Binding-site contacts:
Ligand atom C4 contacts residue ASN830 of chain 1.C at 4.2 Å.
Ligand atom O6 contacts residue GLN833 of chain 1.C at 4.0 Å.
Ligand atom C7 contacts residue ASN830 of chain 1.C at 3.6 Å.
Ligand atom C3 contacts residue ASN830 of chain 1.C at 3.8 Å.
Ligand atom O5 contacts residue SER832 of chain 1.C at 3.4 Å (h-bond).
Ligand atom C5 contacts residue SER832 of chain 1.C at 3.7 Å.
Ligand atom C6 contacts residue GLN833 of chain 1.C at 3.5 Å.
Ligand atom N2 contacts residue ASN830 of chain 1.C at 3.0 Å (h-bond).
Ligand atom C1 contacts residue SER832 of chain 1.C at 3.6 Å.
Ligand atom C6 contacts residue SER832 of chain 1.C at 4.1 Å.
Ligand atom C1 contacts residue ASN830 of chain 1.C at 1.4 Å.
Ligand atom O5 contacts residue ASN830 of chain 1.C at 2.3 Å (h-bond).
Ligand atom C2 contacts residue ASN830 of chain 1.C at 2.5 Å.
Ligand atom C5 contacts residue ASN830 of chain 1.C at 3.6 Å.
Ligand atom O7 contacts residue ASN830 of chain 1.C at 3.6 Å (h-bond).

Sequence of chain 1.C:
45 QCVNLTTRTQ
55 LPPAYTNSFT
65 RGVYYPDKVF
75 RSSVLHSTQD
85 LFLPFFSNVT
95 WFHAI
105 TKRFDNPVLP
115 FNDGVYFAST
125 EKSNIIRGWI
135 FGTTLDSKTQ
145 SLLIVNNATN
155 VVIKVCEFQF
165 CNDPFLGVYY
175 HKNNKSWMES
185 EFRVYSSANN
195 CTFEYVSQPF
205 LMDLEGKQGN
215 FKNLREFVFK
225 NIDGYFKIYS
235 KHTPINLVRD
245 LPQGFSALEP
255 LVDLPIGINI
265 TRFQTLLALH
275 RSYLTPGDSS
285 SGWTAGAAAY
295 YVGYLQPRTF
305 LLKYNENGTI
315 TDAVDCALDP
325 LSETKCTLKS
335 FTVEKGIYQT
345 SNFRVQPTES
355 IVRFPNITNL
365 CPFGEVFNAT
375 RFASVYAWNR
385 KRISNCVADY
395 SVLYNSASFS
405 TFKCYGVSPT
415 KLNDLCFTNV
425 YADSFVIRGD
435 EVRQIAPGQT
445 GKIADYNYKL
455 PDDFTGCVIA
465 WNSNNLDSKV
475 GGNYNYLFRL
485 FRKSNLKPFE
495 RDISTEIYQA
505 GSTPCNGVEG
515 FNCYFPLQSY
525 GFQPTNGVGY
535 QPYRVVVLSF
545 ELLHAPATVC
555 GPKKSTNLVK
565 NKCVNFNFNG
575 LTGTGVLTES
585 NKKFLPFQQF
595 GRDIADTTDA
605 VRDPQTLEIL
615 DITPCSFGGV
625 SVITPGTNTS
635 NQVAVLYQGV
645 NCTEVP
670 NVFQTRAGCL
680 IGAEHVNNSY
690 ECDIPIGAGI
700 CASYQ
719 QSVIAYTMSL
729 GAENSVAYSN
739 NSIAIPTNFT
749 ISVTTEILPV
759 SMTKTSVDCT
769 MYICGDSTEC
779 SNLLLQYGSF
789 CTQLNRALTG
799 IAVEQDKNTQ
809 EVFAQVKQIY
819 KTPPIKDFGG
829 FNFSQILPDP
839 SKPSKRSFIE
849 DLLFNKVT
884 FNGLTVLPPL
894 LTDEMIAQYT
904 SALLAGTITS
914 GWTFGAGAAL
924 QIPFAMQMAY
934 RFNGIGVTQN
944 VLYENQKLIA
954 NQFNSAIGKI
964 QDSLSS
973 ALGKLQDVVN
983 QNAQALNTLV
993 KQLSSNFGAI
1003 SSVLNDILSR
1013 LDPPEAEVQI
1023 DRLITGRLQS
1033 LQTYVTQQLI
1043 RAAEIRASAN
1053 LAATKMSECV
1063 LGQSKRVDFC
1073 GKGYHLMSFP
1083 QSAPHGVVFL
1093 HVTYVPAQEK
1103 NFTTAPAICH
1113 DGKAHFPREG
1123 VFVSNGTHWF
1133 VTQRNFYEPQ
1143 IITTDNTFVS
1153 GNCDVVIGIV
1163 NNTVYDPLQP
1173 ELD

A protein and the small-molecule ligand that binds it are described below.
Small molecule (SMILES): CC(=O)N[C@@H]1[C@@H](O)[C@H](O)[C@@H](CO)O[C@H]1O